The protein below binds the small molecule below.
Small molecule (SMILES): Nc1ncnc2c1ncn2[C@@H]1O[C@H](CO[P](=O)(O)OS(=O)(=O)O)[C@@H](OP(=O)(O)O)[C@H]1O

Sequence of chain 2.A:
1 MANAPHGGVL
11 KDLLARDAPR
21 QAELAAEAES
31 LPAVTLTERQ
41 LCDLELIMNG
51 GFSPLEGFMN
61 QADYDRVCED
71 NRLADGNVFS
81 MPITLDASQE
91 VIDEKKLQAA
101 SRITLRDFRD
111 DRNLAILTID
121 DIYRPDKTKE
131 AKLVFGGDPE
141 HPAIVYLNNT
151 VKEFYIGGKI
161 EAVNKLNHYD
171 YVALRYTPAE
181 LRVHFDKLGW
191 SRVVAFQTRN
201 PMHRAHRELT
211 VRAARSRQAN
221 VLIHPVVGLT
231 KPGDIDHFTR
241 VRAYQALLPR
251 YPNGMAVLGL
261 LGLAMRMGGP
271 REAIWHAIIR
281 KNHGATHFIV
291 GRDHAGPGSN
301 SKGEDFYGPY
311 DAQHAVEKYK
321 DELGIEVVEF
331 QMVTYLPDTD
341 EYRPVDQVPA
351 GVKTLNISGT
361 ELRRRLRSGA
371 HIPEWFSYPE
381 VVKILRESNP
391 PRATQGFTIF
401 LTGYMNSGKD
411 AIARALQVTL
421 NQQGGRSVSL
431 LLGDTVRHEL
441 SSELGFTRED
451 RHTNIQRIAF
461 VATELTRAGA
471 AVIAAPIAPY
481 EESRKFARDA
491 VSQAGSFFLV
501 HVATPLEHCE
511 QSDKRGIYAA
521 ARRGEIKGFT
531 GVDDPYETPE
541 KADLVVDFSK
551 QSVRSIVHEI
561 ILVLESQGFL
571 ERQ

Binding-site contacts:
Ligand atom O5P contacts residue ARG437 of chain 2.A at 2.7 Å (salt-bridge).
Ligand atom O2' contacts residue ILE517 of chain 2.A at 3.7 Å.
Ligand atom N9 contacts residue PHE446 of chain 2.A at 3.6 Å.
Ligand atom C6 contacts residue PHE529 of chain 2.A at 3.6 Å (hydrophobic).
Ligand atom O3P contacts residue ASP434 of chain 2.A at 3.0 Å.
Ligand atom O2' contacts residue MET405 of chain 2.A at 3.7 Å.
Ligand atom OS2 contacts residue ASN454 of chain 2.A at 3.0 Å (h-bond).
Ligand atom O5P contacts residue ASN454 of chain 2.A at 3.2 Å (h-bond).
Ligand atom C2 contacts residue ARG451 of chain 2.A at 3.4 Å.
Ligand atom OS1 contacts residue ALA478 of chain 2.A at 2.9 Å (h-bond).
Ligand atom N3 contacts residue ILE477 of chain 2.A at 3.7 Å.
Ligand atom N1 contacts residue PHE446 of chain 2.A at 3.6 Å.
Ligand atom C5' contacts residue ILE477 of chain 2.A at 3.7 Å (hydrophobic).
Ligand atom N1 contacts residue ARG451 of chain 2.A at 2.7 Å (salt-bridge).
Ligand atom C5 contacts residue PHE529 of chain 2.A at 3.6 Å (hydrophobic).
Ligand atom N3 contacts residue PHE529 of chain 2.A at 3.6 Å.
Ligand atom O2P contacts residue ARG515 of chain 2.A at 3.3 Å (salt-bridge).
Ligand atom OS2 contacts residue ARG437 of chain 2.A at 3.2 Å (salt-bridge).
Ligand atom O4P contacts residue ILE477 of chain 2.A at 3.0 Å (h-bond).
Ligand atom O1P contacts residue ARG515 of chain 2.A at 2.9 Å (salt-bridge).
Ligand atom O2' contacts residue PHE529 of chain 2.A at 3.5 Å.
Ligand atom N6 contacts residue GLY528 of chain 2.A at 3.2 Å (h-bond).
Ligand atom C6 contacts residue ARG451 of chain 2.A at 3.4 Å.
Ligand atom O5' contacts residue PHE446 of chain 2.A at 3.8 Å.
Ligand atom OS3 contacts residue ARG451 of chain 2.A at 2.9 Å (salt-bridge).
Ligand atom OS3 contacts residue PRO479 of chain 2.A at 3.4 Å.
Ligand atom N6 contacts residue PHE446 of chain 2.A at 3.5 Å.
Ligand atom N7 contacts residue PHE446 of chain 2.A at 3.5 Å.
Ligand atom C4 contacts residue PHE446 of chain 2.A at 3.4 Å (hydrophobic).
Ligand atom N6 contacts residue ARG451 of chain 2.A at 3.4 Å (salt-bridge).
Ligand atom C8 contacts residue PHE446 of chain 2.A at 3.5 Å (hydrophobic).
Ligand atom C5 contacts residue PHE446 of chain 2.A at 3.5 Å (hydrophobic).
Ligand atom C4 contacts residue PHE529 of chain 2.A at 3.5 Å (hydrophobic).
Ligand atom C6 contacts residue PHE446 of chain 2.A at 3.4 Å (hydrophobic).
Ligand atom N6 contacts residue LYS527 of chain 2.A at 3.3 Å (salt-bridge).
Ligand atom N1 contacts residue PHE529 of chain 2.A at 3.7 Å.
Ligand atom N1 contacts residue THR530 of chain 2.A at 3.8 Å.
Ligand atom O4P contacts residue PRO476 of chain 2.A at 3.8 Å.
Ligand atom OS1 contacts residue ILE477 of chain 2.A at 3.3 Å (h-bond).
Ligand atom N3 contacts residue PHE446 of chain 2.A at 3.8 Å.